This small molecule binds to this protein.
Small molecule (SMILES): COC1=C(OC)C(=O)C(C/C=C(\C)CC/C=C(\C)CC/C=C(\C)CC/C=C(/C)CC/C=C(\C)CC/C=C(\C)CC/C=C(\C)CC/C=C(/C)CCC=C(C)C)=C(C)C1=O

Sequence of chain 1.C:
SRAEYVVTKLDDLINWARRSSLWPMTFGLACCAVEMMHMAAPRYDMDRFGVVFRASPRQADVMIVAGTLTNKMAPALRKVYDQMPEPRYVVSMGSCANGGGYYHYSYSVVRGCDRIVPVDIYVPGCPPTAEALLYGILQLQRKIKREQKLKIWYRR

Binding-site contacts:
Ligand atom C23 contacts residue ARG274 of chain 1.I at 3.9 Å.
Ligand atom C36 contacts residue PHE224 of chain 1.I at 3.7 Å (hydrophobic).
Ligand atom C10 contacts residue MET105 of chain 1.C at 3.6 Å (hydrophobic).
Ligand atom C8 contacts residue THR94 of chain 1.C at 3.7 Å.
Ligand atom C36 contacts residue TRP91 of chain 1.C at 3.9 Å (hydrophobic).
Ligand atom C45 contacts residue ALA18 of chain 1.I at 3.5 Å (hydrophobic).
Ligand atom C41 contacts residue MET17 of chain 1.I at 3.7 Å (hydrophobic).
Ligand atom C30 contacts residue PHE224 of chain 1.I at 3.7 Å (hydrophobic).
Ligand atom C44 contacts residue ALA52 of chain 1.I at 3.9 Å (hydrophobic).
Ligand atom C11 contacts residue MET105 of chain 1.C at 3.7 Å (hydrophobic).
Ligand atom C10 contacts residue PHE121 of chain 1.C at 3.8 Å (hydrophobic).
Ligand atom C28 contacts residue ARG25 of chain 1.I at 3.8 Å.
Ligand atom C37 contacts residue LEU55 of chain 1.I at 3.5 Å (hydrophobic).
Ligand atom C37 contacts residue PHE224 of chain 1.I at 3.8 Å (hydrophobic).
Ligand atom C19 contacts residue GLU204 of chain 1.I at 3.9 Å.
Ligand atom C26 contacts residue ARG274 of chain 1.I at 3.6 Å.
Ligand atom C27 contacts residue ARG274 of chain 1.I at 3.9 Å.
Ligand atom C44 contacts residue ALA18 of chain 1.I at 3.7 Å (hydrophobic).
Ligand atom C27 contacts residue GLU24 of chain 1.I at 3.3 Å.
Ligand atom C43 contacts residue MET17 of chain 1.I at 3.9 Å (hydrophobic).
Ligand atom C40 contacts residue LEU55 of chain 1.I at 3.7 Å (hydrophobic).
Ligand atom C35 contacts residue THR21 of chain 1.I at 3.8 Å.
Ligand atom C10 contacts residue MET104 of chain 1.C at 3.6 Å (hydrophobic).
Ligand atom C45 contacts residue ALA52 of chain 1.I at 3.5 Å (hydrophobic).
Ligand atom C33 contacts residue THR21 of chain 1.I at 3.3 Å.
Ligand atom C22 contacts residue PHE121 of chain 1.C at 3.7 Å (hydrophobic).
Ligand atom C30 contacts residue ARG122 of chain 1.C at 3.7 Å.
Ligand atom C9 contacts residue MET105 of chain 1.C at 3.6 Å (hydrophobic).
Ligand atom C7 contacts residue THR94 of chain 1.C at 3.4 Å.
Ligand atom C38 contacts residue PHE224 of chain 1.I at 3.7 Å (hydrophobic).
Ligand atom C21 contacts residue GLU204 of chain 1.I at 3.3 Å.
Ligand atom C20 contacts residue GLU204 of chain 1.I at 3.9 Å.
Ligand atom C32 contacts residue PHE224 of chain 1.I at 3.8 Å (hydrophobic).
Ligand atom C50 contacts residue ILE15 of chain 1.I at 3.7 Å (hydrophobic).
Ligand atom C45 contacts residue PRO48 of chain 1.I at 3.8 Å (hydrophobic).
Ligand atom C22 contacts residue VAL120 of chain 1.C at 3.8 Å (hydrophobic).
Ligand atom C42 contacts residue ALA52 of chain 1.I at 3.8 Å (hydrophobic).
Ligand atom C35 contacts residue ASP51 of chain 1.I at 3.1 Å.
Ligand atom C34 contacts residue THR21 of chain 1.I at 3.5 Å.
Ligand atom C45 contacts residue PHE49 of chain 1.I at 3.6 Å (hydrophobic).

Sequence of chain 1.E:
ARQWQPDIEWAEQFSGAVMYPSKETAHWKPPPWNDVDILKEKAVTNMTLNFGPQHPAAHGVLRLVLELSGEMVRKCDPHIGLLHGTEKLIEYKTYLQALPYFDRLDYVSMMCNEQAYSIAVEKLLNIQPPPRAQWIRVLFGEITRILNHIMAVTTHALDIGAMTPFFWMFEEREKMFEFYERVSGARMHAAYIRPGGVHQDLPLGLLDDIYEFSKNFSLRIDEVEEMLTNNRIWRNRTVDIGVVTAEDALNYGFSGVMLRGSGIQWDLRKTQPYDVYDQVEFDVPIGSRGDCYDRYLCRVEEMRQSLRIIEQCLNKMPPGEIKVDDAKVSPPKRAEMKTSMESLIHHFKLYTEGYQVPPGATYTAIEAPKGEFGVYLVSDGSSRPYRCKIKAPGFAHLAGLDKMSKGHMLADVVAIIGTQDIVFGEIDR

Sequence of chain 1.I:
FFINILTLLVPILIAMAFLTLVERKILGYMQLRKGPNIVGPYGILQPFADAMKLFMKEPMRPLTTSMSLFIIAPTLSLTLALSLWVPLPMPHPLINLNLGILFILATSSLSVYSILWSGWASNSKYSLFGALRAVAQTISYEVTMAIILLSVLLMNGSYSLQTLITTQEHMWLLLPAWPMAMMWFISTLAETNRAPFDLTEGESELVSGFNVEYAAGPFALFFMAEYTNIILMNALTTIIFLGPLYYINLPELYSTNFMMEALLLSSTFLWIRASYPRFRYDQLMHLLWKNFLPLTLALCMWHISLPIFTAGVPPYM